Binding-site contacts:
Ligand atom N9 contacts residue PHE308 of chain 1.B at 3.9 Å.
Ligand atom C4 contacts residue HIS96 of chain 1.B at 4.2 Å.
Ligand atom C3 contacts residue PHE276 of chain 1.B at 4.0 Å (hydrophobic).
Ligand atom N15 contacts residue MET293 of chain 1.B at 3.7 Å.
Ligand atom C11 contacts residue SER304 of chain 1.B at 4.2 Å.
Ligand atom C4 contacts residue ILE272 of chain 1.B at 4.2 Å (hydrophobic).
Ligand atom O25 contacts residue HIS96 of chain 1.B at 2.8 Å (h-bond).
Ligand atom C20 contacts residue MET209 of chain 1.B at 3.8 Å (hydrophobic).
Ligand atom C14 contacts residue PHE308 of chain 1.B at 3.3 Å (hydrophobic).
Ligand atom C7 contacts residue PHE308 of chain 1.B at 3.5 Å (hydrophobic).
Ligand atom C2 contacts residue PHE276 of chain 1.B at 3.8 Å (hydrophobic).
Ligand atom C7 contacts residue MET293 of chain 1.B at 3.9 Å (hydrophobic).
Ligand atom O24 contacts residue MET209 of chain 1.B at 3.3 Å.
Ligand atom N12 contacts residue MET273 of chain 1.B at 4.2 Å.
Ligand atom C13 contacts residue EDO1 of chain 1.M at 3.3 Å.
Ligand atom C13 contacts residue ILE272 of chain 1.B at 4.2 Å (hydrophobic).
Ligand atom C8 contacts residue EDO1 of chain 1.M at 4.2 Å.
Ligand atom C10 contacts residue MET293 of chain 1.B at 3.9 Å (hydrophobic).
Ligand atom N12 contacts residue PHE308 of chain 1.B at 3.7 Å.
Ligand atom C23 contacts residue HIS96 of chain 1.B at 3.8 Å.
Ligand atom C13 contacts residue PHE276 of chain 1.B at 4.0 Å (hydrophobic).
Ligand atom C6 contacts residue MET209 of chain 1.B at 3.9 Å (hydrophobic).
Ligand atom C11 contacts residue PHE308 of chain 1.B at 3.5 Å (hydrophobic).
Ligand atom N12 contacts residue EDO1 of chain 1.M at 3.9 Å.
Ligand atom C8 contacts residue PHE276 of chain 1.B at 3.9 Å (hydrophobic).
Ligand atom C3 contacts residue ILE272 of chain 1.B at 3.9 Å (hydrophobic).
Ligand atom C16 contacts residue PHE308 of chain 1.B at 4.2 Å (hydrophobic).
Ligand atom N15 contacts residue PHE308 of chain 1.B at 3.6 Å.
Ligand atom C2 contacts residue PHE308 of chain 1.B at 4.0 Å (hydrophobic).
Ligand atom C11 contacts residue GLN305 of chain 1.B at 3.4 Å.
Ligand atom C14 contacts residue MET293 of chain 1.B at 3.5 Å (hydrophobic).
Ligand atom C3 contacts residue EDO1 of chain 1.M at 3.7 Å.
Ligand atom C11 contacts residue MET293 of chain 1.B at 3.7 Å (hydrophobic).
Ligand atom C21 contacts residue MET209 of chain 1.B at 4.0 Å (hydrophobic).
Ligand atom C13 contacts residue PHE308 of chain 1.B at 3.8 Å (hydrophobic).
Ligand atom C23 contacts residue MET209 of chain 1.B at 4.1 Å (hydrophobic).
Ligand atom C8 contacts residue PHE308 of chain 1.B at 3.7 Å (hydrophobic).
Ligand atom C10 contacts residue PHE308 of chain 1.B at 3.4 Å (hydrophobic).
Ligand atom N12 contacts residue GLN305 of chain 1.B at 3.1 Å (h-bond).
Ligand atom C1 contacts residue PHE308 of chain 1.B at 4.2 Å (hydrophobic).

A small-molecule ligand and the protein it binds are described below.
Small molecule (SMILES): O=C(O)c1ccc2c(c1)nc(Nc1cccc(Cl)c1)c1ccncc12

Sequence of chain 1.B:
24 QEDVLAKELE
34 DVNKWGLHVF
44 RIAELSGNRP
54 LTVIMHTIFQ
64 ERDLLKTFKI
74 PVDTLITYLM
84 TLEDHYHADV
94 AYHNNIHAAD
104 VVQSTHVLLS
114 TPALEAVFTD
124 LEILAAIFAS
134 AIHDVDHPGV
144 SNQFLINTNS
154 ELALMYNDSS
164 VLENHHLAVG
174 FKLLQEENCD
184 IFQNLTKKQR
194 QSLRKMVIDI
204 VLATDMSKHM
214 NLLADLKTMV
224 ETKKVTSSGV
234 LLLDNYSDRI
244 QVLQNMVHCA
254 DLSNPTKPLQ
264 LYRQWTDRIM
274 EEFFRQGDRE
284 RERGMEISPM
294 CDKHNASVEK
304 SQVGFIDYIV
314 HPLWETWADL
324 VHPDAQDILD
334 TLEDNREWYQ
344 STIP